Sequence of chain 1.KB:
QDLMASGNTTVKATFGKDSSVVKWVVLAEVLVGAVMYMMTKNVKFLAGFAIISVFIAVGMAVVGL

Binding-site contacts:
Ligand atom P1 contacts residue VAL32 of chain 1.JB at 4.5 Å.
Ligand atom C1 contacts residue VAL43 of chain 1.VA at 3.4 Å (hydrophobic).
Ligand atom C2 contacts residue VAL43 of chain 1.VA at 4.0 Å (hydrophobic).
Ligand atom O2 contacts residue VAL32 of chain 1.JB at 3.4 Å.
Ligand atom O4 contacts residue LYS44 of chain 1.VA at 3.8 Å.
Ligand atom C2 contacts residue VAL32 of chain 1.JB at 4.0 Å (hydrophobic).
Ligand atom C1 contacts residue VAL35 of chain 1.JB at 4.3 Å (hydrophobic).
Ligand atom P1 contacts residue LYS44 of chain 1.VA at 4.2 Å.
Ligand atom O1 contacts residue LYS44 of chain 1.VA at 3.9 Å.
Ligand atom C3 contacts residue MET39 of chain 1.KB at 3.9 Å (hydrophobic).
Ligand atom O3 contacts residue MET38 of chain 1.KB at 3.8 Å.
Ligand atom C1 contacts residue VAL32 of chain 1.JB at 4.3 Å (hydrophobic).
Ligand atom O3 contacts residue LYS44 of chain 1.VA at 3.1 Å (salt-bridge).
Ligand atom C1 contacts residue MET36 of chain 1.JB at 4.4 Å (hydrophobic).
Ligand atom C4 contacts residue MET39 of chain 1.KB at 3.7 Å (hydrophobic).
Ligand atom C3 contacts residue MET38 of chain 1.KB at 3.4 Å (hydrophobic).
Ligand atom P1 contacts residue MET38 of chain 1.KB at 3.9 Å.
Ligand atom O4 contacts residue MET38 of chain 1.KB at 4.1 Å.
Ligand atom O2 contacts residue MET39 of chain 1.KB at 4.5 Å.
Ligand atom O1 contacts residue VAL43 of chain 1.VA at 3.4 Å (h-bond).
Ligand atom C5 contacts residue LYS44 of chain 1.VA at 4.1 Å.
Ligand atom O2 contacts residue MET38 of chain 1.KB at 2.9 Å (h-bond).
Ligand atom O6 contacts residue LYS44 of chain 1.VA at 3.8 Å.
Ligand atom O4 contacts residue MET39 of chain 1.KB at 3.8 Å.
Ligand atom O5 contacts residue MET39 of chain 1.KB at 2.7 Å (h-bond).
Ligand atom O5 contacts residue LYS44 of chain 1.VA at 4.1 Å.

A protein and the small-molecule ligand that binds it are described below.
Small molecule (SMILES): CCOP(=O)(O)OC[C@H](O)CO

Sequence of chain 1.VA:
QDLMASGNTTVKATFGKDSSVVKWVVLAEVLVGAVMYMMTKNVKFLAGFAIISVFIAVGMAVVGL

Sequence of chain 1.JB:
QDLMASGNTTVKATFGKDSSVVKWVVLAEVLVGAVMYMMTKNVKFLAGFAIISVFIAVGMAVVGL